Sequence of chain 1.A:
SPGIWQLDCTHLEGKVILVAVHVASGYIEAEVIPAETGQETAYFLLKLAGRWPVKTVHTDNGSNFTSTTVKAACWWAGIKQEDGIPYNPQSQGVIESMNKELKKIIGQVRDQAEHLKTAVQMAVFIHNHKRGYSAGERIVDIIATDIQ

The small molecule below binds the protein below.
Small molecule (SMILES): COc1ccc(CNC(=O)c2cc3c(cc2CN(C)Cc2cccc(OC)c2C(=O)O)OCO3)cc1

Sequence of chain 1.B:
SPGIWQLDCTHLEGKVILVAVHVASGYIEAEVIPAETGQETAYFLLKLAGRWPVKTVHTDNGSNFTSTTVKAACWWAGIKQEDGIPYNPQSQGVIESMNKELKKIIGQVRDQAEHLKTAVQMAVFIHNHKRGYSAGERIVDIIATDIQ

Binding-site contacts:
Ligand atom C21 contacts residue ALA140 of chain 1.A at 3.6 Å (hydrophobic).
Ligand atom C8 contacts residue GLN139 of chain 1.A at 3.5 Å.
Ligand atom O36 contacts residue HIS142 of chain 1.A at 3.2 Å (h-bond).
Ligand atom C20 contacts residue GLU141 of chain 1.A at 3.5 Å.
Ligand atom C25 contacts residue GLN139 of chain 1.A at 3.5 Å.
Ligand atom C2 contacts residue THR96 of chain 1.B at 3.9 Å.
Ligand atom C1 contacts residue GLN66 of chain 1.B at 3.6 Å.
Ligand atom N28 contacts residue GLN139 of chain 1.A at 2.8 Å (h-bond).
Ligand atom C20 contacts residue THR145 of chain 1.A at 3.6 Å.
Ligand atom O36 contacts residue THR145 of chain 1.A at 2.7 Å (h-bond).
Ligand atom C5 contacts residue GLN66 of chain 1.B at 3.8 Å.
Ligand atom C15 contacts residue ALA140 of chain 1.A at 3.7 Å (hydrophobic).
Ligand atom O34 contacts residue ALA140 of chain 1.A at 3.7 Å.
Ligand atom O33 contacts residue ASP138 of chain 1.A at 3.1 Å (salt-bridge).
Ligand atom C16 contacts residue GLU141 of chain 1.A at 3.3 Å.
Ligand atom C24 contacts residue LYS144 of chain 1.A at 3.8 Å.
Ligand atom C24 contacts residue THR145 of chain 1.A at 3.4 Å.
Ligand atom O30 contacts residue HIS142 of chain 1.A at 3.0 Å (h-bond).
Ligand atom O30 contacts residue THR145 of chain 1.A at 2.7 Å (h-bond).
Ligand atom O35 contacts residue ALA100 of chain 1.B at 3.6 Å.
Ligand atom C22 contacts residue GLN66 of chain 1.B at 3.7 Å.
Ligand atom C4 contacts residue GLN139 of chain 1.A at 3.4 Å.
Ligand atom C18 contacts residue THR145 of chain 1.A at 3.2 Å.
Ligand atom C11 contacts residue THR145 of chain 1.A at 3.7 Å.
Ligand atom C6 contacts residue ALA99 of chain 1.B at 3.8 Å (hydrophobic).
Ligand atom O35 contacts residue ALA69 of chain 1.B at 3.4 Å.
Ligand atom C21 contacts residue GLU141 of chain 1.A at 3.8 Å.
Ligand atom C6 contacts residue THR96 of chain 1.B at 3.7 Å.
Ligand atom O30 contacts residue ALA140 of chain 1.A at 3.5 Å.
Ligand atom C16 contacts residue ALA140 of chain 1.A at 3.7 Å (hydrophobic).
Ligand atom O34 contacts residue GLU141 of chain 1.A at 3.3 Å (salt-bridge).
Ligand atom O30 contacts residue GLU141 of chain 1.A at 3.4 Å (salt-bridge).
Ligand atom O32 contacts residue GLU141 of chain 1.A at 2.9 Å (salt-bridge).
Ligand atom C20 contacts residue HIS142 of chain 1.A at 3.6 Å.
Ligand atom C10 contacts residue GLN139 of chain 1.A at 3.8 Å.
Ligand atom C19 contacts residue GLN139 of chain 1.A at 3.8 Å.
Ligand atom C9 contacts residue GLU141 of chain 1.A at 3.6 Å.
Ligand atom C3 contacts residue ALA99 of chain 1.B at 3.6 Å (hydrophobic).
Ligand atom O33 contacts residue ALA140 of chain 1.A at 3.6 Å.
Ligand atom C8 contacts residue ALA140 of chain 1.A at 3.7 Å (hydrophobic).